Sequence of chain 1.B:
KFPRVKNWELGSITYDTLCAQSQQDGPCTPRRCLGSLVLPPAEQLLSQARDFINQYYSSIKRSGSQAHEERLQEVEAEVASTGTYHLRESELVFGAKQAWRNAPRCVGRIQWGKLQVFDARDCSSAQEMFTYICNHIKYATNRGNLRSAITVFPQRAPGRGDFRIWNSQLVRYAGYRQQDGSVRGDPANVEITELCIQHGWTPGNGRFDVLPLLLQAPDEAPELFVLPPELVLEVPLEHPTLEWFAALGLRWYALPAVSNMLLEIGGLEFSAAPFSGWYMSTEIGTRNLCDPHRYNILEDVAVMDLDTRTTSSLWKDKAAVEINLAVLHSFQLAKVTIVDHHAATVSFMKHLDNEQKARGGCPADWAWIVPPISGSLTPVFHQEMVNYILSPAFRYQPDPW

Binding-site contacts:
Ligand atom C13 contacts residue HEM1 of chain 1.H at 3.7 Å.
Ligand atom O09 contacts residue HEM1 of chain 1.H at 3.2 Å (h-bond).
Ligand atom C08 contacts residue TRP410 of chain 1.B at 3.8 Å (hydrophobic).
Ligand atom C05 contacts residue LEU68 of chain 1.B at 3.8 Å (hydrophobic).
Ligand atom C10 contacts residue HEM1 of chain 1.H at 3.6 Å.
Ligand atom C11 contacts residue HEM1 of chain 1.H at 3.2 Å.
Ligand atom C08 contacts residue HEM1 of chain 1.H at 3.8 Å.
Ligand atom N02 contacts residue ASN301 of chain 1.B at 2.9 Å (h-bond).
Ligand atom C22 contacts residue GLU324 of chain 1.B at 3.6 Å.
Ligand atom C06 contacts residue HEM1 of chain 1.H at 3.6 Å.
Ligand atom N22 contacts residue GLU324 of chain 1.B at 2.8 Å (salt-bridge).
Ligand atom C02 contacts residue TYR438 of chain 1.B at 3.2 Å (hydrophobic).
Ligand atom C07 contacts residue LEU68 of chain 1.B at 3.7 Å (hydrophobic).
Ligand atom C25 contacts residue VAL299 of chain 1.B at 3.7 Å (hydrophobic).
Ligand atom C2' contacts residue TRP410 of chain 1.B at 3.7 Å (hydrophobic).
Ligand atom C24 contacts residue HEM1 of chain 1.H at 3.6 Å.
Ligand atom C08 contacts residue VAL67 of chain 1.B at 3.8 Å (hydrophobic).
Ligand atom N01 contacts residue TYR438 of chain 1.B at 3.2 Å.
Ligand atom C23 contacts residue HEM1 of chain 1.H at 3.1 Å.
Ligand atom N22 contacts residue TRP319 of chain 1.B at 2.9 Å (h-bond).
Ligand atom C03 contacts residue ASN301 of chain 1.B at 3.8 Å.
Ligand atom C12 contacts residue HEM1 of chain 1.H at 3.5 Å.
Ligand atom N21 contacts residue PRO297 of chain 1.B at 3.7 Å.
Ligand atom C08 contacts residue TYR438 of chain 1.B at 3.4 Å (hydrophobic).
Ligand atom C03 contacts residue TYR438 of chain 1.B at 3.3 Å (hydrophobic).
Ligand atom N1' contacts residue H4B1 of chain 1.I at 3.8 Å.
Ligand atom N22 contacts residue HEM1 of chain 1.H at 3.3 Å.
Ligand atom N02 contacts residue HEM1 of chain 1.H at 3.2 Å (h-bond).
Ligand atom N01 contacts residue HEM1 of chain 1.H at 2.6 Å (h-bond).
Ligand atom C05 contacts residue TYR438 of chain 1.B at 3.7 Å (hydrophobic).
Ligand atom C04 contacts residue TYR438 of chain 1.B at 3.6 Å (hydrophobic).
Ligand atom C06 contacts residue TYR438 of chain 1.B at 3.4 Å (hydrophobic).
Ligand atom C02 contacts residue HEM1 of chain 1.H at 3.3 Å.
Ligand atom C22 contacts residue HEM1 of chain 1.H at 3.8 Å.
Ligand atom C14 contacts residue VAL299 of chain 1.B at 3.6 Å (hydrophobic).
Ligand atom N21 contacts residue GLU324 of chain 1.B at 2.9 Å (salt-bridge).
Ligand atom N02 contacts residue MET302 of chain 1.B at 3.5 Å.
Ligand atom C26 contacts residue GLU324 of chain 1.B at 3.8 Å.
Ligand atom C2' contacts residue H4B1 of chain 1.I at 3.6 Å.
Ligand atom N02 contacts residue TYR438 of chain 1.B at 3.7 Å.

A small-molecule ligand and the protein it binds are described below.
Small molecule (SMILES): Cc1cc(N)nc(C[C@@H]2CNC[C@@H]2OCCCCCc2cccc(N)n2)c1